Sequence of chain 2.A:
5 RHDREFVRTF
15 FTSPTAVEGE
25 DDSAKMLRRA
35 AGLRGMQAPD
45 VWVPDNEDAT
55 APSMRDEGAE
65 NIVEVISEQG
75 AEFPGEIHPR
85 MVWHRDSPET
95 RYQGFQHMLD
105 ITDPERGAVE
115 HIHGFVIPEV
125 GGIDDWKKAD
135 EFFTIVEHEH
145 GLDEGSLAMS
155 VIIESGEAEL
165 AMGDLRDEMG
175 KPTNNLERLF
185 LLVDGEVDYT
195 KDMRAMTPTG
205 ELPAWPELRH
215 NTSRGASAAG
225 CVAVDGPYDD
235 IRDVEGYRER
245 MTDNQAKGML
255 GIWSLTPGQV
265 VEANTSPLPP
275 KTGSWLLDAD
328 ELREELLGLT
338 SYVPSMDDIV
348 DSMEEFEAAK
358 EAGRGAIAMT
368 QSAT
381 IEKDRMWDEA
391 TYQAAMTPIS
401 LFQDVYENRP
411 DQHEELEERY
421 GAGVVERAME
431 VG

A small-molecule ligand and the protein it binds are described below.
Small molecule (SMILES): CC(=O)C(=O)O

Binding-site contacts:
Ligand atom OXT contacts residue ACO1 of chain 2.B at 3.1 Å.
Ligand atom O contacts residue ALA390 of chain 2.A at 4.0 Å.
Ligand atom CA contacts residue GLY189 of chain 2.A at 4.0 Å.
Ligand atom O3 contacts residue GLU158 of chain 2.A at 3.3 Å (salt-bridge).
Ligand atom CA contacts residue TRP257 of chain 2.A at 4.1 Å (hydrophobic).
Ligand atom OXT contacts residue GLU190 of chain 2.A at 3.2 Å (salt-bridge).
Ligand atom C contacts residue MG1 of chain 2.D at 2.8 Å.
Ligand atom O contacts residue MG1 of chain 2.D at 1.9 Å.
Ligand atom CB contacts residue MG1 of chain 2.D at 4.3 Å.
Ligand atom OXT contacts residue VAL191 of chain 2.A at 2.8 Å (h-bond).
Ligand atom C contacts residue ACO1 of chain 2.B at 2.7 Å.
Ligand atom O3 contacts residue ACO1 of chain 2.B at 2.9 Å (h-bond).
Ligand atom O contacts residue GLY189 of chain 2.A at 3.8 Å.
Ligand atom C contacts residue GLU158 of chain 2.A at 3.4 Å.
Ligand atom OXT contacts residue MG1 of chain 2.D at 4.0 Å.
Ligand atom O3 contacts residue ASP192 of chain 2.A at 4.0 Å.
Ligand atom CA contacts residue ACO1 of chain 2.B at 2.5 Å.
Ligand atom O3 contacts residue ARG84 of chain 2.A at 2.8 Å (salt-bridge).
Ligand atom O3 contacts residue MG1 of chain 2.D at 2.2 Å.
Ligand atom CB contacts residue ACO1 of chain 2.B at 2.7 Å.
Ligand atom CB contacts residue ARG84 of chain 2.A at 4.2 Å.
Ligand atom OXT contacts residue PRO231 of chain 2.A at 3.8 Å.
Ligand atom O contacts residue ASP192 of chain 2.A at 2.8 Å (salt-bridge).
Ligand atom OXT contacts residue ASP192 of chain 2.A at 3.7 Å.
Ligand atom C contacts residue VAL191 of chain 2.A at 3.7 Å (hydrophobic).
Ligand atom O3 contacts residue TRP257 of chain 2.A at 4.1 Å.
Ligand atom C contacts residue GLU190 of chain 2.A at 4.3 Å.
Ligand atom CB contacts residue GLY189 of chain 2.A at 4.2 Å.
Ligand atom OXT contacts residue GLU158 of chain 2.A at 4.3 Å.
Ligand atom OXT contacts residue GLY189 of chain 2.A at 3.0 Å.
Ligand atom O contacts residue GLU158 of chain 2.A at 2.7 Å (salt-bridge).
Ligand atom C contacts residue ASP192 of chain 2.A at 3.7 Å.
Ligand atom CA contacts residue MG1 of chain 2.D at 2.8 Å.
Ligand atom CB contacts residue PRO231 of chain 2.A at 3.3 Å (hydrophobic).
Ligand atom O contacts residue ACO1 of chain 2.B at 3.4 Å.
Ligand atom CA contacts residue ARG84 of chain 2.A at 3.9 Å.
Ligand atom C contacts residue GLY189 of chain 2.A at 3.6 Å.
Ligand atom O contacts residue VAL191 of chain 2.A at 3.9 Å.
Ligand atom CB contacts residue TRP257 of chain 2.A at 3.2 Å (hydrophobic).
Ligand atom CA contacts residue GLU158 of chain 2.A at 3.6 Å.